The small molecule below binds the protein below.
Small molecule (SMILES): O=[N+]([O-])c1ccc(O)cc1

Binding-site contacts:
Ligand atom N1 contacts residue EDO1 of chain 1.GB at 2.9 Å (h-bond).
Ligand atom C2 contacts residue ILE256 of chain 1.D at 3.8 Å (hydrophobic).
Ligand atom N1 contacts residue NPO1 of chain 1.EB at 3.3 Å (h-bond).
Ligand atom C4 contacts residue NPO1 of chain 1.EB at 3.9 Å.
Ligand atom OH contacts residue ARG228 of chain 1.D at 4.1 Å.
Ligand atom C4 contacts residue LEU193 of chain 1.D at 4.3 Å (hydrophobic).
Ligand atom N1 contacts residue LEU212 of chain 1.D at 4.2 Å.
Ligand atom O3 contacts residue PHE220 of chain 1.D at 3.4 Å.
Ligand atom O2 contacts residue ILE256 of chain 1.D at 3.6 Å.
Ligand atom C4 contacts residue ASP221 of chain 1.D at 3.2 Å.
Ligand atom C3 contacts residue ILE256 of chain 1.D at 4.1 Å (hydrophobic).
Ligand atom OH contacts residue NPO1 of chain 1.EB at 4.2 Å.
Ligand atom N1 contacts residue PHE220 of chain 1.D at 4.2 Å.
Ligand atom O2 contacts residue LEU212 of chain 1.D at 3.7 Å.
Ligand atom C5 contacts residue ASP221 of chain 1.D at 3.0 Å.
Ligand atom C6 contacts residue ASP221 of chain 1.D at 4.3 Å.
Ligand atom C6 contacts residue PHE220 of chain 1.D at 3.8 Å (hydrophobic).
Ligand atom C4 contacts residue ILE217 of chain 1.D at 3.3 Å (hydrophobic).
Ligand atom O2 contacts residue ALA163 of chain 1.D at 4.2 Å.
Ligand atom O2 contacts residue HIS284 of chain 1.D at 3.8 Å.
Ligand atom O3 contacts residue GLY91 of chain 1.D at 3.3 Å.
Ligand atom OH contacts residue ILE217 of chain 1.D at 3.4 Å.
Ligand atom C2 contacts residue ILE217 of chain 1.D at 4.2 Å (hydrophobic).
Ligand atom C6 contacts residue NPO1 of chain 1.EB at 3.1 Å.
Ligand atom N1 contacts residue GLY91 of chain 1.D at 4.3 Å.
Ligand atom O3 contacts residue NPO1 of chain 1.EB at 3.3 Å (h-bond).
Ligand atom O2 contacts residue NPO1 of chain 1.EB at 4.1 Å.
Ligand atom C3 contacts residue ILE217 of chain 1.D at 3.6 Å (hydrophobic).
Ligand atom OH contacts residue ASP221 of chain 1.D at 2.5 Å (salt-bridge).
Ligand atom C2 contacts residue LEU193 of chain 1.D at 3.7 Å (hydrophobic).
Ligand atom C3 contacts residue LEU193 of chain 1.D at 3.4 Å (hydrophobic).
Ligand atom O3 contacts residue EDO1 of chain 1.GB at 2.3 Å (h-bond).
Ligand atom C5 contacts residue NPO1 of chain 1.EB at 3.1 Å.
Ligand atom C1 contacts residue NPO1 of chain 1.EB at 3.3 Å.
Ligand atom C5 contacts residue PHE220 of chain 1.D at 4.0 Å (hydrophobic).
Ligand atom C2 contacts residue NPO1 of chain 1.EB at 4.2 Å.
Ligand atom C5 contacts residue ILE217 of chain 1.D at 3.7 Å (hydrophobic).
Ligand atom O2 contacts residue ALA162 of chain 1.D at 3.7 Å.
Ligand atom O2 contacts residue EDO1 of chain 1.GB at 3.0 Å (h-bond).
Ligand atom C1 contacts residue EDO1 of chain 1.GB at 4.2 Å.

Sequence of chain 1.D:
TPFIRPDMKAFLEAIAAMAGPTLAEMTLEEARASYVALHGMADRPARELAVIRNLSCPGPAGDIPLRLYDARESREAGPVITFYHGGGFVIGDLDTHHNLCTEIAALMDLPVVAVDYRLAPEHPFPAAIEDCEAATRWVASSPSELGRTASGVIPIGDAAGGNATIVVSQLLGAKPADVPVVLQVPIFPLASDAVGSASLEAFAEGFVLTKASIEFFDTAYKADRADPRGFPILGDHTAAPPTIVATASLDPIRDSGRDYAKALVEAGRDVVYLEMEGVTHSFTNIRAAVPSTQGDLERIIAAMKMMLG